A protein and the small-molecule ligand that binds it are described below.
Small molecule (SMILES): CC(=O)N[C@@H]1[C@@H](O)[C@H](O)[C@@H](CO)O[C@H]1O

Sequence of chain 3.C:
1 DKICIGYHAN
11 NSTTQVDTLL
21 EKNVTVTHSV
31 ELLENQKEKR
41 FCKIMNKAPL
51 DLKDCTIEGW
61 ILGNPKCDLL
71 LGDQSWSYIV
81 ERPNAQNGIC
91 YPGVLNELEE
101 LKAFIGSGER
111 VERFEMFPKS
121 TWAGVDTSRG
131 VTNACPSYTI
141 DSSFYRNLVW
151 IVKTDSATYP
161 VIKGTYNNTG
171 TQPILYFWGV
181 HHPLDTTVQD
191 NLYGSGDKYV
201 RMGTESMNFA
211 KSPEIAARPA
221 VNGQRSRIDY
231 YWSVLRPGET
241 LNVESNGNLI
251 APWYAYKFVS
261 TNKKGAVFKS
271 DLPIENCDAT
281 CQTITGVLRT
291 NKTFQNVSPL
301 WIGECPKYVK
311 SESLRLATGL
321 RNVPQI

Binding-site contacts:
Ligand atom N2 contacts residue ASN23 of chain 3.C at 2.8 Å (h-bond).
Ligand atom C4 contacts residue ASN23 of chain 3.C at 4.1 Å.
Ligand atom C5 contacts residue ASN23 of chain 3.C at 3.7 Å.
Ligand atom O4 contacts residue ASN23 of chain 3.C at 4.3 Å.
Ligand atom O5 contacts residue ASN23 of chain 3.C at 2.5 Å (h-bond).
Ligand atom C7 contacts residue GLN15 of chain 3.C at 3.6 Å.
Ligand atom O7 contacts residue GLN15 of chain 3.C at 3.0 Å (h-bond).
Ligand atom C2 contacts residue ASN23 of chain 3.C at 2.5 Å.
Ligand atom O7 contacts residue ASN23 of chain 3.C at 4.1 Å.
Ligand atom C7 contacts residue ASN23 of chain 3.C at 3.6 Å.
Ligand atom C3 contacts residue ASN23 of chain 3.C at 3.8 Å.
Ligand atom N2 contacts residue GLN15 of chain 3.C at 4.2 Å.
Ligand atom C2 contacts residue GLN15 of chain 3.C at 4.3 Å.
Ligand atom C8 contacts residue GLN15 of chain 3.C at 4.1 Å.
Ligand atom C1 contacts residue ASN23 of chain 3.C at 1.5 Å.